Sequence of chain 2.A:
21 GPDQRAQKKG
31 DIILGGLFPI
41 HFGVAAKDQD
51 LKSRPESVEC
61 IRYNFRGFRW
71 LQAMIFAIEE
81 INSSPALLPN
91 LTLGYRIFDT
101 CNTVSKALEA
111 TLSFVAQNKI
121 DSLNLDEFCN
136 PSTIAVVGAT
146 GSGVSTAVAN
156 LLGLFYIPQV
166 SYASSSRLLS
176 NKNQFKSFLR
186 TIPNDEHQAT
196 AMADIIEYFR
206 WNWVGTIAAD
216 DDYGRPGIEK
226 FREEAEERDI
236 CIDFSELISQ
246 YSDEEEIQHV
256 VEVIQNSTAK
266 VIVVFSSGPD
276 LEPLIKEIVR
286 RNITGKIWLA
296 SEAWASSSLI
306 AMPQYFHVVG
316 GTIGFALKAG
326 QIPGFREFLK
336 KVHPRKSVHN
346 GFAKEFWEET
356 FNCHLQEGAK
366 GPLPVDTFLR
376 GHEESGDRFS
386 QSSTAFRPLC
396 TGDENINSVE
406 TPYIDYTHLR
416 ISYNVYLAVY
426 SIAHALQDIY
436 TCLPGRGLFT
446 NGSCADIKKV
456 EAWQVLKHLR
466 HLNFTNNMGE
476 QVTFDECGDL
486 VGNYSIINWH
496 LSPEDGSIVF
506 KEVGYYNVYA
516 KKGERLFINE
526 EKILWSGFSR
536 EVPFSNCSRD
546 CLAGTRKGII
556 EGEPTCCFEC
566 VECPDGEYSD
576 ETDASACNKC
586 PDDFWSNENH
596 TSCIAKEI

Binding-site contacts:
Ligand atom C5 contacts residue ASN446 of chain 1.A at 3.6 Å.
Ligand atom C8 contacts residue ASN446 of chain 1.A at 4.2 Å.
Ligand atom O7 contacts residue ASN446 of chain 1.A at 4.0 Å.
Ligand atom C6 contacts residue LYS52 of chain 2.A at 3.2 Å.
Ligand atom C5 contacts residue LYS52 of chain 2.A at 3.5 Å.
Ligand atom O6 contacts residue LYS52 of chain 2.A at 4.5 Å.
Ligand atom C7 contacts residue ASN446 of chain 1.A at 3.4 Å.
Ligand atom C2 contacts residue ASN446 of chain 1.A at 2.4 Å.
Ligand atom N2 contacts residue ASN446 of chain 1.A at 2.8 Å (h-bond).
Ligand atom C1 contacts residue THR445 of chain 1.A at 4.1 Å.
Ligand atom C4 contacts residue ASN446 of chain 1.A at 4.2 Å.
Ligand atom C1 contacts residue ASN446 of chain 1.A at 1.4 Å.
Ligand atom O5 contacts residue ASN446 of chain 1.A at 2.4 Å (h-bond).
Ligand atom C3 contacts residue ASN446 of chain 1.A at 3.7 Å.
Ligand atom O5 contacts residue LYS52 of chain 2.A at 4.4 Å.

Sequence of chain 1.A:
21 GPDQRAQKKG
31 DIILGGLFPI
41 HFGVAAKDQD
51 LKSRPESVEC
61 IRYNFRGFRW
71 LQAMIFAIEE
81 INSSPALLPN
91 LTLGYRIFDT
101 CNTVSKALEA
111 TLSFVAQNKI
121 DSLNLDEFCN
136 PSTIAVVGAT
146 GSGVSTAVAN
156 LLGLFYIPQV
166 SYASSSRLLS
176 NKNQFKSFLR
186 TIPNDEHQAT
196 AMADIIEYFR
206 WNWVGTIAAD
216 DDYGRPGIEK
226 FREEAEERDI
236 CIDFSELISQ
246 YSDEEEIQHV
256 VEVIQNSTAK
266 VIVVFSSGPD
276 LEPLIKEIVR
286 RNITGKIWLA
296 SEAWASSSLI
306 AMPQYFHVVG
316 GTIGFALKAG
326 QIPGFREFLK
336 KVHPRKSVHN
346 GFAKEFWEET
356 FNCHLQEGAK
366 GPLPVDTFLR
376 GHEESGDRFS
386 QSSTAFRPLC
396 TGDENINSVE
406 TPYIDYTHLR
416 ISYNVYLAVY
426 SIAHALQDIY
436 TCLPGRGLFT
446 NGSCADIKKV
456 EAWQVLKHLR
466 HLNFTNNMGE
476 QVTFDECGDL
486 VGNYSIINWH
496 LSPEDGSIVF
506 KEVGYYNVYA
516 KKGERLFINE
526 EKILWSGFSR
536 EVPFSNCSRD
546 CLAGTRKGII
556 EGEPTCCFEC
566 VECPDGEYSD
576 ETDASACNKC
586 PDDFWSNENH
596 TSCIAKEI

This protein binds this small molecule.
Small molecule (SMILES): CC(=O)N[C@@H]1[C@@H](O)[C@H](O)[C@@H](CO)O[C@H]1O